Binding-site contacts:
Ligand atom CA contacts residue ALA292 of chain 1.F at 3.8 Å (hydrophobic).
Ligand atom CA contacts residue MN1 of chain 1.TB at 2.8 Å.
Ligand atom O3 contacts residue MN1 of chain 1.TB at 1.9 Å.
Ligand atom C contacts residue MN1 of chain 1.TB at 2.8 Å.
Ligand atom CA contacts residue THR327 of chain 1.F at 4.0 Å.
Ligand atom O3 contacts residue LYS269 of chain 1.F at 2.9 Å (salt-bridge).
Ligand atom O contacts residue ALA292 of chain 1.F at 3.1 Å.
Ligand atom O contacts residue ARG293 of chain 1.F at 3.3 Å (salt-bridge).
Ligand atom OXT contacts residue ALA292 of chain 1.F at 3.9 Å.
Ligand atom CB contacts residue MET290 of chain 1.F at 3.9 Å (hydrophobic).
Ligand atom C contacts residue ARG293 of chain 1.F at 4.3 Å.
Ligand atom CA contacts residue LYS269 of chain 1.F at 3.7 Å.
Ligand atom CA contacts residue GOL1 of chain 1.FC at 4.2 Å.
Ligand atom O3 contacts residue GOL1 of chain 1.FC at 4.4 Å.
Ligand atom O3 contacts residue GLU271 of chain 1.F at 3.1 Å (salt-bridge).
Ligand atom OXT contacts residue MN1 of chain 1.TB at 2.0 Å.
Ligand atom C contacts residue GLY294 of chain 1.F at 3.8 Å.
Ligand atom O contacts residue GOL1 of chain 1.FC at 4.1 Å.
Ligand atom CB contacts residue ALA292 of chain 1.F at 4.1 Å (hydrophobic).
Ligand atom C contacts residue GLU271 of chain 1.F at 3.5 Å.
Ligand atom CA contacts residue GLU271 of chain 1.F at 3.7 Å.
Ligand atom OXT contacts residue GLY294 of chain 1.F at 3.9 Å.
Ligand atom O contacts residue THR327 of chain 1.F at 2.6 Å (h-bond).
Ligand atom CB contacts residue ARG72 of chain 1.F at 4.1 Å.
Ligand atom OXT contacts residue ASP295 of chain 1.F at 2.8 Å (salt-bridge).
Ligand atom O contacts residue GLY294 of chain 1.F at 2.8 Å (h-bond).
Ligand atom C contacts residue ASP295 of chain 1.F at 3.8 Å.
Ligand atom O contacts residue MN1 of chain 1.TB at 4.1 Å.
Ligand atom OXT contacts residue GLU271 of chain 1.F at 2.8 Å (salt-bridge).
Ligand atom CB contacts residue MET359 of chain 1.F at 4.1 Å (hydrophobic).
Ligand atom O contacts residue ASP295 of chain 1.F at 3.9 Å.
Ligand atom CB contacts residue LYS269 of chain 1.F at 3.8 Å.
Ligand atom C contacts residue ALA292 of chain 1.F at 3.6 Å (hydrophobic).
Ligand atom CB contacts residue THR327 of chain 1.F at 3.4 Å.
Ligand atom O3 contacts residue ASP295 of chain 1.F at 3.8 Å.
Ligand atom CB contacts residue MN1 of chain 1.TB at 4.2 Å.
Ligand atom O3 contacts residue ALA292 of chain 1.F at 4.3 Å.
Ligand atom OXT contacts residue GOL1 of chain 1.FC at 3.5 Å.
Ligand atom C contacts residue THR327 of chain 1.F at 3.6 Å.
Ligand atom C contacts residue GOL1 of chain 1.FC at 3.7 Å.

Sequence of chain 1.F:
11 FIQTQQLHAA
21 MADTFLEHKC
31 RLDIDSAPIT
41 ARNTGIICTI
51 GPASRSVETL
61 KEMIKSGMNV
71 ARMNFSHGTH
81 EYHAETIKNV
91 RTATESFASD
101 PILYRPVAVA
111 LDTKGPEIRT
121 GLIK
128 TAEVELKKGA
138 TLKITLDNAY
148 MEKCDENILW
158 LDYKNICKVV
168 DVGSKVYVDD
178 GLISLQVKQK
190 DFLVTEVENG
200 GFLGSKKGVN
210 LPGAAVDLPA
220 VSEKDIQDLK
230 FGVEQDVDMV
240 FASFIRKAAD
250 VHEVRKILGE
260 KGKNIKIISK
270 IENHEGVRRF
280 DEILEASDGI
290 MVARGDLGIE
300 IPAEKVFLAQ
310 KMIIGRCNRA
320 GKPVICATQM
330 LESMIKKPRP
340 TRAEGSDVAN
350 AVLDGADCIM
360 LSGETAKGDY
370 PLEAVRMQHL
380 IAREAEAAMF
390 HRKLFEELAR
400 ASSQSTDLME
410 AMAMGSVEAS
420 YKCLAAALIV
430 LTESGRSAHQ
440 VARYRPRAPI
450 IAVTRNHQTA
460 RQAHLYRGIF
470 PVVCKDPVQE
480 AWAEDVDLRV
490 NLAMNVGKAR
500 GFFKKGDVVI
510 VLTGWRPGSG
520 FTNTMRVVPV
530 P

A protein and the small-molecule ligand that binds it are described below.
Small molecule (SMILES): CC(=O)C(=O)O